This protein binds this small molecule.
Small molecule (SMILES): CC(=O)N[C@@H]1[C@@H](O)[C@H](O)[C@@H](CO)O[C@H]1O

Sequence of chain 1.D:
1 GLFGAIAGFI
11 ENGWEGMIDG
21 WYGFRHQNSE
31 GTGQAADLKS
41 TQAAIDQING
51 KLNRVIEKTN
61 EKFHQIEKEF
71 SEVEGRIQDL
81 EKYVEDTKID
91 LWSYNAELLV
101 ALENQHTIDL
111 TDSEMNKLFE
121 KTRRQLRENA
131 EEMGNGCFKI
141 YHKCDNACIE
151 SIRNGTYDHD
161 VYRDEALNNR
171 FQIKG

Binding-site contacts:
Ligand atom O5 contacts residue SER151 of chain 1.D at 3.9 Å.
Ligand atom C1 contacts residue THR156 of chain 1.D at 3.5 Å.
Ligand atom C2 contacts residue THR156 of chain 1.D at 4.3 Å.
Ligand atom O5 contacts residue THR156 of chain 1.D at 4.4 Å.
Ligand atom C7 contacts residue THR156 of chain 1.D at 4.5 Å.
Ligand atom O6 contacts residue GLU150 of chain 1.D at 3.6 Å.
Ligand atom C7 contacts residue ASN154 of chain 1.D at 3.2 Å.
Ligand atom C8 contacts residue THR156 of chain 1.D at 4.2 Å.
Ligand atom C8 contacts residue ASN154 of chain 1.D at 4.4 Å.
Ligand atom C1 contacts residue GLU150 of chain 1.D at 3.6 Å.
Ligand atom O5 contacts residue ASN154 of chain 1.D at 2.4 Å (h-bond).
Ligand atom N2 contacts residue THR156 of chain 1.D at 4.0 Å.
Ligand atom O5 contacts residue GLU150 of chain 1.D at 3.4 Å (salt-bridge).
Ligand atom O7 contacts residue ASN154 of chain 1.D at 3.0 Å (h-bond).
Ligand atom C2 contacts residue GLU150 of chain 1.D at 4.4 Å.
Ligand atom C3 contacts residue ASN154 of chain 1.D at 3.7 Å.
Ligand atom C5 contacts residue ASN154 of chain 1.D at 3.7 Å.
Ligand atom C5 contacts residue ALA147 of chain 1.D at 4.4 Å (hydrophobic).
Ligand atom O7 contacts residue GLU150 of chain 1.D at 4.5 Å.
Ligand atom C6 contacts residue ALA147 of chain 1.D at 3.7 Å (hydrophobic).
Ligand atom C2 contacts residue ASN154 of chain 1.D at 2.4 Å.
Ligand atom C1 contacts residue ASN154 of chain 1.D at 1.4 Å.
Ligand atom N2 contacts residue ASN154 of chain 1.D at 2.9 Å (h-bond).
Ligand atom C6 contacts residue GLU150 of chain 1.D at 3.8 Å.
Ligand atom C1 contacts residue SER151 of chain 1.D at 4.1 Å.
Ligand atom C5 contacts residue GLU150 of chain 1.D at 4.5 Å.
Ligand atom C4 contacts residue ASN154 of chain 1.D at 4.2 Å.